Sequence of chain 1.C:
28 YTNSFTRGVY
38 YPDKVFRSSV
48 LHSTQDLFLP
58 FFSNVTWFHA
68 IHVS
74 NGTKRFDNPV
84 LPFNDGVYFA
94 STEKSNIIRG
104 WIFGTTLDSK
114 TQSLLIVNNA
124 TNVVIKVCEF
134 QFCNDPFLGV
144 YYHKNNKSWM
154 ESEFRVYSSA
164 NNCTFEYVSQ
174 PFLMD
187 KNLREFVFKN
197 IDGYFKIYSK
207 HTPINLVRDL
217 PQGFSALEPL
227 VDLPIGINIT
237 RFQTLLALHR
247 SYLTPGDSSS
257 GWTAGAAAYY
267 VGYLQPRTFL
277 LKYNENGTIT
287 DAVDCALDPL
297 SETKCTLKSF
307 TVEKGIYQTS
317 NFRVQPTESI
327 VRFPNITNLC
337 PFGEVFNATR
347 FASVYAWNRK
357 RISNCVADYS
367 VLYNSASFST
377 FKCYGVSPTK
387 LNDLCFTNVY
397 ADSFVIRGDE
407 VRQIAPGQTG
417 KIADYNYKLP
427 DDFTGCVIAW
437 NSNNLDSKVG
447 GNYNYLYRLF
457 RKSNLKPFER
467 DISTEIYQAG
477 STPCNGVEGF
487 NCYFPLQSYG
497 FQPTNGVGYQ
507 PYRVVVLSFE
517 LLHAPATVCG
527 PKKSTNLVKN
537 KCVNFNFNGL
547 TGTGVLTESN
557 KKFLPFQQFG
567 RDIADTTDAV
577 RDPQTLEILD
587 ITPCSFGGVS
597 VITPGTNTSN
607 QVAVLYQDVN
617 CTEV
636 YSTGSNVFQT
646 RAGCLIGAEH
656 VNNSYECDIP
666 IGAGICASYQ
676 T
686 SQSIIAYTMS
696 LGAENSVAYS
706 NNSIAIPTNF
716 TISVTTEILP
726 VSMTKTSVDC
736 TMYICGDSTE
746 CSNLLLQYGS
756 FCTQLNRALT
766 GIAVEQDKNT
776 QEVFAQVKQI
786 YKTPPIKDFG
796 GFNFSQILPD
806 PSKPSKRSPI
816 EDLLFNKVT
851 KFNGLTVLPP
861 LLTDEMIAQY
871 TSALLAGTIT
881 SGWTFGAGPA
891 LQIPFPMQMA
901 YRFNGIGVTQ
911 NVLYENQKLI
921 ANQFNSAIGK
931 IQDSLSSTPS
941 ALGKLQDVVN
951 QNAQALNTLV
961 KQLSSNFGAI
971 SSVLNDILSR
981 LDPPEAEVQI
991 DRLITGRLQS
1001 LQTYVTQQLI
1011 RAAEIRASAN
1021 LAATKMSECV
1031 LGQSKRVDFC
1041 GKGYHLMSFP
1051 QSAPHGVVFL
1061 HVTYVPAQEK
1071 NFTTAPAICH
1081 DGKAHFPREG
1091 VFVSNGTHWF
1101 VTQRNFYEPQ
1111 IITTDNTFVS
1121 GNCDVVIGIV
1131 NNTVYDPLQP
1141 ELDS

Binding-site contacts:
Ligand atom O7 contacts residue ASN706 of chain 1.A at 2.8 Å (h-bond).
Ligand atom C3 contacts residue ASN706 of chain 1.A at 3.8 Å.
Ligand atom C8 contacts residue GLY1128 of chain 1.A at 3.6 Å.
Ligand atom O5 contacts residue ASP793 of chain 1.C at 4.0 Å.
Ligand atom N2 contacts residue ASN706 of chain 1.A at 2.9 Å (h-bond).
Ligand atom C1 contacts residue ASN706 of chain 1.A at 1.4 Å.
Ligand atom O6 contacts residue ASP793 of chain 1.C at 4.4 Å.
Ligand atom C4 contacts residue ASN706 of chain 1.A at 4.2 Å.
Ligand atom C7 contacts residue ASN706 of chain 1.A at 3.1 Å.
Ligand atom O5 contacts residue ASN706 of chain 1.A at 2.4 Å (h-bond).
Ligand atom C2 contacts residue ASN706 of chain 1.A at 2.5 Å.
Ligand atom C8 contacts residue ASN706 of chain 1.A at 4.3 Å.
Ligand atom C5 contacts residue ASN706 of chain 1.A at 3.6 Å.

This small molecule binds to this protein.
Small molecule (SMILES): CC(=O)N[C@@H]1[C@@H](O)[C@H](O)[C@@H](CO)O[C@H]1O

Sequence of chain 1.A:
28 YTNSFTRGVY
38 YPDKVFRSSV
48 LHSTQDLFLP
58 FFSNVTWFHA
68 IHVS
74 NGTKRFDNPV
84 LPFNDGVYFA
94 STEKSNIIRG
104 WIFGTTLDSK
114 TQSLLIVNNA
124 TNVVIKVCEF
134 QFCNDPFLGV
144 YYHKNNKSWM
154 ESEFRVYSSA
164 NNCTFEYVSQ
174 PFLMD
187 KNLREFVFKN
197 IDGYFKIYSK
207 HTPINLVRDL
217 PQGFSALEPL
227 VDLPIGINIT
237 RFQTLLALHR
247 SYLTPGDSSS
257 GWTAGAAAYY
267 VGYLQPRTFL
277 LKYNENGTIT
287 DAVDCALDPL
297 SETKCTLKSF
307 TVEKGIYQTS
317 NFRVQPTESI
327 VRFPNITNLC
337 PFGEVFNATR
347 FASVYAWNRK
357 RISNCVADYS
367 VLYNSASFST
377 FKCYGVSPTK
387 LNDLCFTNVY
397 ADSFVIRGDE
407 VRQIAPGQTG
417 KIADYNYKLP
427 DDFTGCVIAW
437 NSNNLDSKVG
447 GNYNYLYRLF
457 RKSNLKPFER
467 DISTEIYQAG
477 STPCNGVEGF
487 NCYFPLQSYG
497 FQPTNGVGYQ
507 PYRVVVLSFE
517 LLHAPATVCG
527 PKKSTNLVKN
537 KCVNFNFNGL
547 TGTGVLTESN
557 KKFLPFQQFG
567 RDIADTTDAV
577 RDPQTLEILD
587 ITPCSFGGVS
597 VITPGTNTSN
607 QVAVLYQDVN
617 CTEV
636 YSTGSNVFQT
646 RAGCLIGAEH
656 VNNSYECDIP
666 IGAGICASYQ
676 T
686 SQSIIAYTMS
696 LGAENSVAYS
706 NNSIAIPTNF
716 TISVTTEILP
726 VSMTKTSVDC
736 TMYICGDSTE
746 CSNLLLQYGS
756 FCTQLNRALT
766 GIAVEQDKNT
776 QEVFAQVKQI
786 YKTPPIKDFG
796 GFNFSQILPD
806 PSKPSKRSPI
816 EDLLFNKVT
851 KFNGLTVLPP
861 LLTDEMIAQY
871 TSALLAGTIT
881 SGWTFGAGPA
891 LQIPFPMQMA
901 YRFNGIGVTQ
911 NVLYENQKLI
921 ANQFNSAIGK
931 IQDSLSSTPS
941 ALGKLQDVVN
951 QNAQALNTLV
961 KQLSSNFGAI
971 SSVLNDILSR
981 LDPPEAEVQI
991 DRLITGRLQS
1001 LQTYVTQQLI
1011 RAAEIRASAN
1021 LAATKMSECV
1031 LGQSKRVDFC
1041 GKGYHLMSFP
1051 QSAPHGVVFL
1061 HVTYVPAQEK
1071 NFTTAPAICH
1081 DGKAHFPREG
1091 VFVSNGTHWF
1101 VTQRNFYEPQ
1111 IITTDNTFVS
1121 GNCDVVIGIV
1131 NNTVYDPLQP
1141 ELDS